Sequence of chain 1.A:
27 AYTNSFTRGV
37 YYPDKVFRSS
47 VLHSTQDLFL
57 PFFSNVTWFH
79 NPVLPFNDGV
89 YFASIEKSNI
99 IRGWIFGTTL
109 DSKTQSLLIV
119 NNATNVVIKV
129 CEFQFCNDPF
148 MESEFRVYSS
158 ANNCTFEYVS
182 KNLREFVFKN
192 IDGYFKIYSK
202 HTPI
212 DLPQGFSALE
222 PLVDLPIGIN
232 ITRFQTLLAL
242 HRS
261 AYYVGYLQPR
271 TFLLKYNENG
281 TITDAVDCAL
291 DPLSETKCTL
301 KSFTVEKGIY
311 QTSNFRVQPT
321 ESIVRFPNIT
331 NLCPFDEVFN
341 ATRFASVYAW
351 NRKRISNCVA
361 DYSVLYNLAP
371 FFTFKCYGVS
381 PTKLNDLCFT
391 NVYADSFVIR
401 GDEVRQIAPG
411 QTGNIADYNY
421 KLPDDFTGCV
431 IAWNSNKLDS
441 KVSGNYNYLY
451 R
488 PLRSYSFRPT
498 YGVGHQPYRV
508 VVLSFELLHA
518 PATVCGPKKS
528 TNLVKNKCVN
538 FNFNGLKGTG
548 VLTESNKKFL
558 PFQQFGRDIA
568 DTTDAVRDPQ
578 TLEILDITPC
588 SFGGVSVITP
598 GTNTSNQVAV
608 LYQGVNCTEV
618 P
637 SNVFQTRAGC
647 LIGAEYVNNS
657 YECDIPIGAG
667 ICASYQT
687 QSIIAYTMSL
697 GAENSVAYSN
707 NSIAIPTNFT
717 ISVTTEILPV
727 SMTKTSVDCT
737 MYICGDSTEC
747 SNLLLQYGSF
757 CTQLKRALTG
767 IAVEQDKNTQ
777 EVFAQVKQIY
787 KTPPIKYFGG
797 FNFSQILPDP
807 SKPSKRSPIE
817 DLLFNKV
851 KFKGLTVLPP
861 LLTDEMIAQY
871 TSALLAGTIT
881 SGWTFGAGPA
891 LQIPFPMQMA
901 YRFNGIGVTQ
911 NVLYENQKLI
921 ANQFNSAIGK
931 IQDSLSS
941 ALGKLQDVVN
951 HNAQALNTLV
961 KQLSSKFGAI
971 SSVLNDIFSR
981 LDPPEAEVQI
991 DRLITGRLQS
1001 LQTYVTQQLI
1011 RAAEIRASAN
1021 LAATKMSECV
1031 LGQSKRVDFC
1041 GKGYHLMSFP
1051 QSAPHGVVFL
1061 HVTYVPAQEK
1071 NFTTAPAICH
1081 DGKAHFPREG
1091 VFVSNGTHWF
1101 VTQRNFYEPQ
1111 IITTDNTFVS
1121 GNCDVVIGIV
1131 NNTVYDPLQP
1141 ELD

Binding-site contacts:
Ligand atom O5 contacts residue ASN120 of chain 1.A at 2.4 Å (h-bond).
Ligand atom N2 contacts residue THR122 of chain 1.A at 4.3 Å.
Ligand atom C3 contacts residue ASN120 of chain 1.A at 3.8 Å.
Ligand atom O5 contacts residue PHE152 of chain 1.A at 3.8 Å.
Ligand atom N2 contacts residue ASN120 of chain 1.A at 2.9 Å (h-bond).
Ligand atom C1 contacts residue ASN120 of chain 1.A at 1.4 Å.
Ligand atom C1 contacts residue THR122 of chain 1.A at 4.2 Å.
Ligand atom C1 contacts residue PHE152 of chain 1.A at 4.4 Å (hydrophobic).
Ligand atom C7 contacts residue ASN120 of chain 1.A at 3.6 Å.
Ligand atom C5 contacts residue VAL125 of chain 1.A at 4.2 Å (hydrophobic).
Ligand atom C8 contacts residue THR122 of chain 1.A at 3.9 Å.
Ligand atom O6 contacts residue LYS127 of chain 1.A at 4.2 Å.
Ligand atom O7 contacts residue ASN120 of chain 1.A at 3.9 Å.
Ligand atom C4 contacts residue ASN120 of chain 1.A at 4.3 Å.
Ligand atom O5 contacts residue VAL125 of chain 1.A at 4.4 Å.
Ligand atom C2 contacts residue ASN120 of chain 1.A at 2.5 Å.
Ligand atom C5 contacts residue ASN120 of chain 1.A at 3.7 Å.
Ligand atom C6 contacts residue VAL125 of chain 1.A at 4.2 Å (hydrophobic).
Ligand atom O6 contacts residue VAL125 of chain 1.A at 3.8 Å.

The small molecule below binds the protein below.
Small molecule (SMILES): CC(=O)N[C@@H]1[C@@H](O)[C@H](O)[C@@H](CO)O[C@H]1O